A protein and the small-molecule ligand that binds it are described below.
Small molecule (SMILES): CC(=O)N[C@H]1[C@H](O[C@H]2[C@H](O)[C@@H](NC(C)=O)CO[C@@H]2CO)O[C@H](CO)[C@@H](O)[C@@H]1O

Sequence of chain 1.G:
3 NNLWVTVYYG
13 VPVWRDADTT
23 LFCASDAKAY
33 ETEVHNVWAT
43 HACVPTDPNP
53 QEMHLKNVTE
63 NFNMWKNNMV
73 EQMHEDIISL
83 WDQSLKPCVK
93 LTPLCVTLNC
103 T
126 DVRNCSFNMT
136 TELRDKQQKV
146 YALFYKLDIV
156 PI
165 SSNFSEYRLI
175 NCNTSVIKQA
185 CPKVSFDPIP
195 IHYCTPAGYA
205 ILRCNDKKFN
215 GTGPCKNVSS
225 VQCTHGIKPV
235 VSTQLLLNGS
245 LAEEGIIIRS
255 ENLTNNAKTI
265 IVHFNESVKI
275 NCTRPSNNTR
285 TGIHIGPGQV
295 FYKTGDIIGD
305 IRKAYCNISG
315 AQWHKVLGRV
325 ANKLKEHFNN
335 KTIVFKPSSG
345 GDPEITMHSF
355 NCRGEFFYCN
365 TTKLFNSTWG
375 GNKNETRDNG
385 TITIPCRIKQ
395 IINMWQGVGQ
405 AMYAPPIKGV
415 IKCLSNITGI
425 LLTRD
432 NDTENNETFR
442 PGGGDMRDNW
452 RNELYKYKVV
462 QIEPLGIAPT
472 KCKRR

Binding-site contacts:
Ligand atom C6 contacts residue ASN209 of chain 1.G at 3.7 Å.
Ligand atom N2 contacts residue ASN221 of chain 1.G at 2.8 Å (h-bond).
Ligand atom O5 contacts residue ASN221 of chain 1.G at 2.5 Å (h-bond).
Ligand atom C7 contacts residue ASN221 of chain 1.G at 3.6 Å.
Ligand atom C2 contacts residue ASN221 of chain 1.G at 2.5 Å.
Ligand atom O5 contacts residue ASN209 of chain 1.G at 4.2 Å.
Ligand atom C3 contacts residue ASN221 of chain 1.G at 3.8 Å.
Ligand atom C1 contacts residue ASN221 of chain 1.G at 1.4 Å.
Ligand atom C4 contacts residue ASN221 of chain 1.G at 4.3 Å.
Ligand atom O5 contacts residue HIS56 of chain 1.G at 4.4 Å.
Ligand atom O6 contacts residue ASN209 of chain 1.G at 2.9 Å (h-bond).
Ligand atom C1 contacts residue HIS56 of chain 1.G at 3.6 Å.
Ligand atom O6 contacts residue ARG207 of chain 1.G at 4.5 Å.
Ligand atom C5 contacts residue ASN221 of chain 1.G at 3.6 Å.
Ligand atom O7 contacts residue ASN221 of chain 1.G at 4.1 Å.